The protein below binds the small molecule below.
Small molecule (SMILES): CC=C1C[N@@H+]2CCc3c([nH]c4ccccc34)[C@@](COC(C)=O)(C(=O)OC)[C@H]1CC2

Sequence of chain 1.B:
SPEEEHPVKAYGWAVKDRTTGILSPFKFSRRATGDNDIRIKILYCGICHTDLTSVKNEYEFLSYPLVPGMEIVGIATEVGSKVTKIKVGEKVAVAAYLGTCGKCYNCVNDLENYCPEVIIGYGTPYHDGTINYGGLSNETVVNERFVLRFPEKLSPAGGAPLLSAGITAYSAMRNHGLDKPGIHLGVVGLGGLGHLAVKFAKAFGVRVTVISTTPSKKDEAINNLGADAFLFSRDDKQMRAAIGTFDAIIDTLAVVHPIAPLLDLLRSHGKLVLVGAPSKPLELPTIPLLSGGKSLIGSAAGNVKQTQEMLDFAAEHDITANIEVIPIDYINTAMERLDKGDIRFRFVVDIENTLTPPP

Sequence of chain 1.A:
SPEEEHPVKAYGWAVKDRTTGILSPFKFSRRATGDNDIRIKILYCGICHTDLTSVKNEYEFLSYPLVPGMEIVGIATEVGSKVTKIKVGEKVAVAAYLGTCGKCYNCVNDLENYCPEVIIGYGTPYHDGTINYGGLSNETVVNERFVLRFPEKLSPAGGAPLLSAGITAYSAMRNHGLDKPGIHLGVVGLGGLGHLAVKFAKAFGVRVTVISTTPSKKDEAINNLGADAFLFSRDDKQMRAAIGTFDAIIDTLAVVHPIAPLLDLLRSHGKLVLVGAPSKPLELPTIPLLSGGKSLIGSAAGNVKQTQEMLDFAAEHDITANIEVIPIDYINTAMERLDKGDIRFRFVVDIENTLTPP

Binding-site contacts:
Ligand atom C10 contacts residue ILE124 of chain 1.B at 3.5 Å (hydrophobic).
Ligand atom O3 contacts residue ALA304 of chain 1.B at 3.6 Å.
Ligand atom O1 contacts residue ILE124 of chain 1.B at 4.1 Å.
Ligand atom C2 contacts residue MET74 of chain 1.B at 3.7 Å (hydrophobic).
Ligand atom N1 contacts residue ALA281 of chain 1.B at 4.1 Å.
Ligand atom C11 contacts residue THR54 of chain 1.B at 3.9 Å.
Ligand atom C23 contacts residue ALA281 of chain 1.B at 3.9 Å (hydrophobic).
Ligand atom O2 contacts residue VAL122 of chain 1.B at 3.9 Å.
Ligand atom C20 contacts residue ILE124 of chain 1.B at 3.9 Å (hydrophobic).
Ligand atom C5 contacts residue THR54 of chain 1.B at 4.0 Å.
Ligand atom C18 contacts residue TYR101 of chain 1.B at 3.3 Å (hydrophobic).
Ligand atom N2 contacts residue ILE124 of chain 1.B at 3.7 Å.
Ligand atom C17 contacts residue TYR101 of chain 1.B at 3.7 Å (hydrophobic).
Ligand atom C18 contacts residue ALA305 of chain 1.B at 3.0 Å (hydrophobic).
Ligand atom C12 contacts residue SER58 of chain 1.B at 3.8 Å.
Ligand atom C12 contacts residue THR54 of chain 1.B at 3.5 Å.
Ligand atom O2 contacts residue ASN117 of chain 1.B at 3.4 Å (h-bond).
Ligand atom C13 contacts residue THR54 of chain 1.B at 3.5 Å.
Ligand atom C5 contacts residue ILE291 of chain 1.A at 4.1 Å (hydrophobic).
Ligand atom C9 contacts residue THR54 of chain 1.B at 4.1 Å.
Ligand atom C10 contacts residue MET74 of chain 1.B at 4.0 Å (hydrophobic).
Ligand atom N1 contacts residue THR54 of chain 1.B at 3.5 Å (h-bond).
Ligand atom O4 contacts residue ILE124 of chain 1.B at 3.4 Å.
Ligand atom C9 contacts residue ILE124 of chain 1.B at 3.8 Å (hydrophobic).
Ligand atom C12 contacts residue TYR63 of chain 1.B at 3.9 Å (hydrophobic).
Ligand atom C23 contacts residue LEU294 of chain 1.A at 4.0 Å (hydrophobic).
Ligand atom C1 contacts residue ALA100 of chain 1.B at 4.1 Å (hydrophobic).
Ligand atom C12 contacts residue ILE124 of chain 1.B at 4.1 Å (hydrophobic).
Ligand atom O2 contacts residue TYR101 of chain 1.B at 3.6 Å.
Ligand atom C5 contacts residue TYR63 of chain 1.B at 3.5 Å (hydrophobic).
Ligand atom C14 contacts residue THR54 of chain 1.B at 3.8 Å.
Ligand atom C20 contacts residue SER295 of chain 1.A at 4.0 Å.
Ligand atom C11 contacts residue TYR126 of chain 1.B at 3.8 Å (hydrophobic).
Ligand atom C6 contacts residue ILE291 of chain 1.A at 4.0 Å (hydrophobic).
Ligand atom C13 contacts residue TYR63 of chain 1.B at 3.7 Å (hydrophobic).
Ligand atom C11 contacts residue ILE124 of chain 1.B at 3.6 Å (hydrophobic).
Ligand atom C18 contacts residue ALA100 of chain 1.B at 4.0 Å (hydrophobic).
Ligand atom C5 contacts residue ALA281 of chain 1.B at 4.1 Å (hydrophobic).
Ligand atom C11 contacts residue SER58 of chain 1.B at 4.1 Å.
Ligand atom C4 contacts residue THR54 of chain 1.B at 3.1 Å.